Binding-site contacts:
Ligand atom O contacts residue TYR159 of chain 1.A at 3.4 Å.
Ligand atom OD1 contacts residue GLN70 of chain 1.A at 3.3 Å (h-bond).
Ligand atom CG2 contacts residue TYR59 of chain 1.A at 3.4 Å (hydrophobic).
Ligand atom O contacts residue THR143 of chain 1.A at 2.9 Å (h-bond).
Ligand atom ND2 contacts residue GLN70 of chain 1.A at 2.8 Å (h-bond).
Ligand atom O contacts residue GLN70 of chain 1.A at 3.6 Å (h-bond).
Ligand atom CB contacts residue ASN63 of chain 1.A at 3.2 Å.
Ligand atom CA contacts residue ASN66 of chain 1.A at 3.6 Å.
Ligand atom CG contacts residue TYR9 of chain 1.A at 3.3 Å (hydrophobic).
Ligand atom CG1 contacts residue ASP77 of chain 1.A at 3.3 Å.
Ligand atom O contacts residue ASN66 of chain 1.A at 3.2 Å.
Ligand atom CA contacts residue TYR171 of chain 1.A at 3.3 Å (hydrophobic).
Ligand atom O contacts residue TYR159 of chain 1.A at 3.5 Å (h-bond).
Ligand atom CD2 contacts residue ASN66 of chain 1.A at 3.6 Å.
Ligand atom CG contacts residue THR73 of chain 1.A at 3.3 Å.
Ligand atom N contacts residue ASN63 of chain 1.A at 3.2 Å (h-bond).
Ligand atom ND2 contacts residue THR73 of chain 1.A at 2.4 Å (h-bond).
Ligand atom CG contacts residue TYR99 of chain 1.A at 3.4 Å (hydrophobic).
Ligand atom O contacts residue TYR7 of chain 1.A at 2.4 Å (h-bond).
Ligand atom N contacts residue ASP77 of chain 1.A at 3.0 Å (salt-bridge).
Ligand atom O contacts residue TRP147 of chain 1.A at 3.4 Å.
Ligand atom C contacts residue ASP77 of chain 1.A at 3.6 Å.
Ligand atom O contacts residue TRP147 of chain 1.A at 2.7 Å (h-bond).
Ligand atom OD1 contacts residue ALA69 of chain 1.A at 3.1 Å.
Ligand atom CD2 contacts residue TYR9 of chain 1.A at 3.2 Å (hydrophobic).
Ligand atom CA contacts residue ASN63 of chain 1.A at 3.5 Å.
Ligand atom N contacts residue TYR171 of chain 1.A at 2.7 Å (h-bond).
Ligand atom N contacts residue TRP167 of chain 1.A at 3.2 Å.
Ligand atom OG1 contacts residue TYR99 of chain 1.A at 3.1 Å (h-bond).
Ligand atom O contacts residue TYR84 of chain 1.A at 3.2 Å (h-bond).
Ligand atom CA contacts residue ASP77 of chain 1.A at 3.3 Å.
Ligand atom C contacts residue ASN63 of chain 1.A at 3.6 Å.
Ligand atom CG2 contacts residue TRP167 of chain 1.A at 3.5 Å (hydrophobic).
Ligand atom CG2 contacts residue ARG62 of chain 1.A at 3.3 Å.
Ligand atom C contacts residue TYR7 of chain 1.A at 3.1 Å (hydrophobic).
Ligand atom CG2 contacts residue TYR159 of chain 1.A at 3.5 Å (hydrophobic).
Ligand atom CG1 contacts residue TRP147 of chain 1.A at 3.5 Å (hydrophobic).
Ligand atom OXT contacts residue THR80 of chain 1.A at 3.2 Å.
Ligand atom CD1 contacts residue TYR9 of chain 1.A at 3.6 Å (hydrophobic).
Ligand atom OG1 contacts residue TYR159 of chain 1.A at 3.1 Å.

The small molecule below binds the protein below.
Small molecule (SMILES): CC(C)C[C@H](NC(=O)[C@@H](N)[C@@H](C)O)C(=O)N[C@H](C(=O)N[C@@H](CO)C(=O)N[C@@H](CS)C(=O)N[C@@H](CC(N)=O)C(=O)N[C@H](C(=O)N[C@@H](CO)C(=O)N[C@H](C(=O)O)C(C)C)[C@@H](C)O)[C@@H](C)O

Sequence of chain 1.A:
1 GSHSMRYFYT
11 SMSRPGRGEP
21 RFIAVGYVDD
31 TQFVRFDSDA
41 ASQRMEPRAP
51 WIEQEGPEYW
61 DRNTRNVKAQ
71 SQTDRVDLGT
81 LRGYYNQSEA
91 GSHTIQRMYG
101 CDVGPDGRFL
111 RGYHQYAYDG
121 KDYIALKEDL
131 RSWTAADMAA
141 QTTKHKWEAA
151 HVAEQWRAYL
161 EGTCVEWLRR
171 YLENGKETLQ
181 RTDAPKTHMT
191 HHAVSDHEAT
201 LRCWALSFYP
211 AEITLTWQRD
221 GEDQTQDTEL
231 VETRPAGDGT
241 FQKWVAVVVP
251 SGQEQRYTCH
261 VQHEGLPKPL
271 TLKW